Sequence of chain 1.C:
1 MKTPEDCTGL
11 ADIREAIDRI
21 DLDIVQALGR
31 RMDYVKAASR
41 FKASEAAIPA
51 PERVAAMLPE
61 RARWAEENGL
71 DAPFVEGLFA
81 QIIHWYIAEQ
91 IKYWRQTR

Sequence of chain 1.D:
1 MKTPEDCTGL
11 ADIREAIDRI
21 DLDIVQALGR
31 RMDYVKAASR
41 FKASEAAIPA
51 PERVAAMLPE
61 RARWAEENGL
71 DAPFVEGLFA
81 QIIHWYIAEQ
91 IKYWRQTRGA

Binding-site contacts:
Ligand atom CA contacts residue PYR1 of chain 1.K at 3.6 Å.
Ligand atom CA contacts residue GLN90 of chain 1.D at 3.8 Å.
Ligand atom CB contacts residue ILE13 of chain 1.C at 3.8 Å (hydrophobic).
Ligand atom O contacts residue ARG53 of chain 1.D at 3.8 Å.
Ligand atom O contacts residue ARG14 of chain 1.C at 2.8 Å (salt-bridge).
Ligand atom O3 contacts residue LEU10 of chain 1.C at 4.1 Å.
Ligand atom CB contacts residue VAL35 of chain 1.D at 4.2 Å (hydrophobic).
Ligand atom O3 contacts residue PYR1 of chain 1.K at 4.3 Å.
Ligand atom CB contacts residue GLN90 of chain 1.D at 4.1 Å.
Ligand atom C contacts residue LYS42 of chain 1.D at 3.9 Å.
Ligand atom CA contacts residue LYS42 of chain 1.D at 4.0 Å.
Ligand atom CB contacts residue ALA38 of chain 1.D at 3.6 Å (hydrophobic).
Ligand atom CA contacts residue LEU10 of chain 1.C at 4.2 Å (hydrophobic).
Ligand atom O3 contacts residue ALA38 of chain 1.D at 3.8 Å.
Ligand atom OXT contacts residue ARG53 of chain 1.D at 4.3 Å.
Ligand atom O3 contacts residue LYS42 of chain 1.D at 3.0 Å.
Ligand atom O contacts residue PYR1 of chain 1.K at 3.4 Å (h-bond).
Ligand atom CB contacts residue ILE17 of chain 1.C at 3.8 Å (hydrophobic).
Ligand atom OXT contacts residue ARG14 of chain 1.C at 2.6 Å (salt-bridge).
Ligand atom OXT contacts residue LYS42 of chain 1.D at 2.9 Å (salt-bridge).
Ligand atom C contacts residue ARG53 of chain 1.D at 4.4 Å.
Ligand atom OXT contacts residue LEU10 of chain 1.C at 4.1 Å.
Ligand atom C contacts residue LEU10 of chain 1.C at 4.2 Å (hydrophobic).
Ligand atom C contacts residue ARG14 of chain 1.C at 3.4 Å.
Ligand atom CB contacts residue PYR1 of chain 1.K at 3.7 Å.
Ligand atom O3 contacts residue GLN90 of chain 1.D at 2.8 Å (h-bond).
Ligand atom C contacts residue PYR1 of chain 1.K at 3.5 Å.
Ligand atom OXT contacts residue PYR1 of chain 1.K at 4.2 Å.
Ligand atom CA contacts residue ALA38 of chain 1.D at 3.9 Å (hydrophobic).
Ligand atom OXT contacts residue ALA50 of chain 1.D at 4.0 Å.

This protein binds this small molecule.
Small molecule (SMILES): CC(=O)C(=O)O